Sequence of chain 1.C:
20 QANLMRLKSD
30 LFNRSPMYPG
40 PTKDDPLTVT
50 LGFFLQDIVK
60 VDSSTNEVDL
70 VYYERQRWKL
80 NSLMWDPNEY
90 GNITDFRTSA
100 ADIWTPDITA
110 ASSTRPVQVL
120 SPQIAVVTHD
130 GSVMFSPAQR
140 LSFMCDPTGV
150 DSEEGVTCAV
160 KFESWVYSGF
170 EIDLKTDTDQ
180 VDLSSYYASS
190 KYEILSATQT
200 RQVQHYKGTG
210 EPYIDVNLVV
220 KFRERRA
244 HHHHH

The protein below binds the small molecule below.
Small molecule (SMILES): NCC(=O)O

Binding-site contacts:
Ligand atom C contacts residue TRP164 of chain 1.C at 4.0 Å (hydrophobic).
Ligand atom O contacts residue TRP164 of chain 1.C at 3.8 Å.
Ligand atom O contacts residue TYR72 of chain 1.D at 4.1 Å.
Ligand atom N contacts residue TYR212 of chain 1.C at 3.9 Å.
Ligand atom N contacts residue TYR205 of chain 1.C at 3.2 Å.
Ligand atom OXT contacts residue TYR72 of chain 1.D at 3.5 Å (h-bond).
Ligand atom N contacts residue TRP164 of chain 1.C at 4.2 Å.
Ligand atom O contacts residue TYR205 of chain 1.C at 4.2 Å.
Ligand atom CA contacts residue TYR205 of chain 1.C at 3.6 Å (hydrophobic).
Ligand atom CA contacts residue GLU162 of chain 1.C at 3.8 Å.
Ligand atom OXT contacts residue ARG74 of chain 1.D at 4.2 Å.
Ligand atom N contacts residue SER163 of chain 1.C at 4.5 Å.
Ligand atom O contacts residue SER135 of chain 1.D at 4.3 Å.
Ligand atom O contacts residue ARG74 of chain 1.D at 3.5 Å (salt-bridge).
Ligand atom CA contacts residue TRP164 of chain 1.C at 3.2 Å (hydrophobic).
Ligand atom C contacts residue ARG74 of chain 1.D at 4.3 Å.
Ligand atom C contacts residue TYR72 of chain 1.D at 4.4 Å (hydrophobic).
Ligand atom OXT contacts residue TYR205 of chain 1.C at 4.3 Å.
Ligand atom C contacts residue TYR205 of chain 1.C at 3.9 Å (hydrophobic).
Ligand atom N contacts residue GLU162 of chain 1.C at 3.2 Å (salt-bridge).
Ligand atom OXT contacts residue TRP164 of chain 1.C at 4.2 Å.

Sequence of chain 1.D:
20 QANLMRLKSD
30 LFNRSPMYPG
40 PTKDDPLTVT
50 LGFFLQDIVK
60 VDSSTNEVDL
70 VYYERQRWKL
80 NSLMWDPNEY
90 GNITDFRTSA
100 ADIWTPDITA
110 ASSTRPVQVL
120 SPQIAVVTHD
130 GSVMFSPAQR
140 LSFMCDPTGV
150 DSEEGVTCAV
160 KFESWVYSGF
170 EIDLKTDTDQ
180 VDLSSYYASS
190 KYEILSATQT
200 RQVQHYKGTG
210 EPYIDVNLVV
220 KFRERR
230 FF